Binding-site contacts:
Ligand atom O48 contacts residue ARG254 of chain 2.A at 3.4 Å (salt-bridge).
Ligand atom C16 contacts residue PRO307 of chain 2.A at 4.1 Å (hydrophobic).
Ligand atom C4 contacts residue TYR218 of chain 2.A at 4.3 Å (hydrophobic).
Ligand atom O46 contacts residue ARG254 of chain 2.A at 2.9 Å (salt-bridge).
Ligand atom N1 contacts residue TYR218 of chain 2.A at 4.3 Å.
Ligand atom C20 contacts residue VAL219 of chain 2.A at 3.7 Å (hydrophobic).
Ligand atom C20 contacts residue TYR218 of chain 2.A at 4.0 Å (hydrophobic).
Ligand atom O46 contacts residue TYR218 of chain 2.A at 4.2 Å.
Ligand atom O46 contacts residue LEU236 of chain 2.A at 4.5 Å.
Ligand atom C16 contacts residue TYR218 of chain 2.A at 4.5 Å (hydrophobic).
Ligand atom S8 contacts residue ARG254 of chain 2.A at 3.9 Å.
Ligand atom C20 contacts residue GLY308 of chain 2.A at 3.7 Å.
Ligand atom O46 contacts residue LYS238 of chain 2.A at 3.8 Å.
Ligand atom C2 contacts residue TYR218 of chain 2.A at 3.6 Å (hydrophobic).
Ligand atom C6 contacts residue TYR218 of chain 2.A at 3.6 Å (hydrophobic).

Sequence of chain 2.A:
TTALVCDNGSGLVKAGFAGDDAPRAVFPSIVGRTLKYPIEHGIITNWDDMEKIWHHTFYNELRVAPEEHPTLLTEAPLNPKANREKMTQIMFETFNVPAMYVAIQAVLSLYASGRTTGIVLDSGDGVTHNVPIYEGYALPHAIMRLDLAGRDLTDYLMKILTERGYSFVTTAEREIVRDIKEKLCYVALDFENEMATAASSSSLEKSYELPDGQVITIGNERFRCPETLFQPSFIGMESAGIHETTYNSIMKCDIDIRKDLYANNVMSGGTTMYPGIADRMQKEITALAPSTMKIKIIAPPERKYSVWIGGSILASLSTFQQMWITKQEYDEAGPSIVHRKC

A small-molecule ligand and the protein it binds are described below.
Small molecule (SMILES): C[N+](C)(C)CCCS(=O)(=O)O